A protein and the small-molecule ligand that binds it are described below.
Small molecule (SMILES): Nc1nccc(-c2sc([C@@H]3COCCN3)nc2-c2cccc(NS(=O)(=O)c3cc(F)ccc3F)c2F)n1

Binding-site contacts:
Ligand atom N4 contacts residue ILE17 of chain 1.B at 3.5 Å.
Ligand atom C9 contacts residue LYS37 of chain 1.B at 3.5 Å.
Ligand atom C21 contacts residue GLN84 of chain 1.B at 3.3 Å.
Ligand atom N2 contacts residue ALA35 of chain 1.B at 3.7 Å.
Ligand atom C16 contacts residue LEU59 of chain 1.B at 3.7 Å (hydrophobic).
Ligand atom N1 contacts residue LYS37 of chain 1.B at 3.4 Å (salt-bridge).
Ligand atom F1 contacts residue ILE81 of chain 1.B at 3.3 Å.
Ligand atom C15 contacts residue LEU68 of chain 1.B at 3.1 Å (hydrophobic).
Ligand atom C1 contacts residue GLY18 of chain 1.B at 3.3 Å.
Ligand atom C17 contacts residue LEU59 of chain 1.B at 3.6 Å (hydrophobic).
Ligand atom F contacts residue ASP148 of chain 1.B at 3.3 Å.
Ligand atom C15 contacts residue PHE70 of chain 1.B at 3.5 Å (hydrophobic).
Ligand atom C22 contacts residue CYS86 of chain 1.B at 3.7 Å (hydrophobic).
Ligand atom F contacts residue PHE137 of chain 1.B at 3.5 Å.
Ligand atom S contacts residue LYS37 of chain 1.B at 3.7 Å.
Ligand atom C17 contacts residue THR83 of chain 1.B at 3.4 Å.
Ligand atom N2 contacts residue CYS86 of chain 1.B at 3.0 Å (h-bond).
Ligand atom C13 contacts residue PHE149 of chain 1.B at 3.6 Å (hydrophobic).
Ligand atom C10 contacts residue LYS37 of chain 1.B at 3.7 Å.
Ligand atom C22 contacts residue TRP85 of chain 1.B at 3.6 Å (hydrophobic).
Ligand atom F2 contacts residue GLY147 of chain 1.B at 3.1 Å.
Ligand atom S1 contacts residue ILE17 of chain 1.B at 3.4 Å.
Ligand atom O2 contacts residue LYS37 of chain 1.B at 3.2 Å (salt-bridge).
Ligand atom C14 contacts residue LEU68 of chain 1.B at 3.0 Å (hydrophobic).
Ligand atom F2 contacts residue ASP148 of chain 1.B at 3.4 Å.
Ligand atom F1 contacts residue PHE70 of chain 1.B at 3.1 Å.
Ligand atom F2 contacts residue PHE149 of chain 1.B at 3.1 Å.
Ligand atom N3 contacts residue CYS86 of chain 1.B at 2.9 Å (h-bond).
Ligand atom C18 contacts residue PHE137 of chain 1.B at 3.7 Å (hydrophobic).
Ligand atom C5 contacts residue PHE137 of chain 1.B at 3.8 Å (hydrophobic).
Ligand atom C20 contacts residue ALA35 of chain 1.B at 3.5 Å (hydrophobic).
Ligand atom N1 contacts residue ASP148 of chain 1.B at 2.9 Å (salt-bridge).
Ligand atom F1 contacts residue THR83 of chain 1.B at 3.0 Å.
Ligand atom C8 contacts residue LYS37 of chain 1.B at 3.7 Å.
Ligand atom C16 contacts residue THR83 of chain 1.B at 3.1 Å.
Ligand atom N2 contacts residue GLN84 of chain 1.B at 3.7 Å.
Ligand atom N3 contacts residue TRP85 of chain 1.B at 3.2 Å.
Ligand atom O1 contacts residue PHE149 of chain 1.B at 3.1 Å (h-bond).
Ligand atom N2 contacts residue TRP85 of chain 1.B at 3.7 Å.
Ligand atom C21 contacts residue ALA35 of chain 1.B at 3.3 Å (hydrophobic).

Sequence of chain 1.B:
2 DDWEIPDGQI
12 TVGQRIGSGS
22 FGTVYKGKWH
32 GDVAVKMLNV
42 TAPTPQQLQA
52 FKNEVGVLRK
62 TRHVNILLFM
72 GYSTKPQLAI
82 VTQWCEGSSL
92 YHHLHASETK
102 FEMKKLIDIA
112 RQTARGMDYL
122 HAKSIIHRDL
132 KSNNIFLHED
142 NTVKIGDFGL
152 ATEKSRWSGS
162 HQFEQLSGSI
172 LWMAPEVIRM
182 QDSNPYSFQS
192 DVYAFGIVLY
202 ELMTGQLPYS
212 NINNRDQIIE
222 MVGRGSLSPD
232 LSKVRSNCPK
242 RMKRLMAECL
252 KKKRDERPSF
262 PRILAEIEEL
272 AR